Binding-site contacts:
Ligand atom C19 contacts residue THR45 of chain 1.A at 3.6 Å.
Ligand atom C20 contacts residue LEU222 of chain 1.A at 3.6 Å (hydrophobic).
Ligand atom S6 contacts residue PHE102 of chain 1.A at 3.9 Å.
Ligand atom C24 contacts residue ASP49 of chain 1.A at 4.0 Å.
Ligand atom C21 contacts residue MET82 of chain 1.A at 4.0 Å (hydrophobic).
Ligand atom C10 contacts residue ILE122 of chain 1.A at 3.4 Å (hydrophobic).
Ligand atom C13 contacts residue MET82 of chain 1.A at 3.6 Å (hydrophobic).
Ligand atom O11 contacts residue GLY218 of chain 1.A at 3.6 Å.
Ligand atom O16 contacts residue LEU44 of chain 1.A at 3.4 Å.
Ligand atom C11 contacts residue HIS221 of chain 1.A at 3.7 Å.
Ligand atom S6 contacts residue LEU89 of chain 1.A at 4.0 Å.
Ligand atom O3 contacts residue GLU51 of chain 1.A at 2.6 Å (salt-bridge).
Ligand atom C11 contacts residue GLY218 of chain 1.A at 3.9 Å.
Ligand atom C12 contacts residue LEU222 of chain 1.A at 3.6 Å (hydrophobic).
Ligand atom C14 contacts residue PHE102 of chain 1.A at 3.7 Å (hydrophobic).
Ligand atom C4 contacts residue PHE102 of chain 1.A at 3.9 Å (hydrophobic).
Ligand atom C22 contacts residue MET82 of chain 1.A at 3.8 Å (hydrophobic).
Ligand atom O11 contacts residue ILE122 of chain 1.A at 3.6 Å.
Ligand atom C4 contacts residue LEU89 of chain 1.A at 3.9 Å (hydrophobic).
Ligand atom C21 contacts residue LEU222 of chain 1.A at 3.8 Å (hydrophobic).
Ligand atom C11 contacts residue ILE122 of chain 1.A at 3.8 Å (hydrophobic).
Ligand atom C10 contacts residue ILE119 of chain 1.A at 3.8 Å (hydrophobic).
Ligand atom C31 contacts residue LEU52 of chain 1.A at 3.8 Å (hydrophobic).
Ligand atom C3 contacts residue GLU51 of chain 1.A at 3.3 Å.
Ligand atom C21 contacts residue ALA48 of chain 1.A at 3.5 Å (hydrophobic).
Ligand atom N26 contacts residue ASP49 of chain 1.A at 3.4 Å (salt-bridge).
Ligand atom O3 contacts residue LEU85 of chain 1.A at 3.7 Å.
Ligand atom C24 contacts residue THR45 of chain 1.A at 3.8 Å.
Ligand atom C2 contacts residue GLU51 of chain 1.A at 3.1 Å.
Ligand atom O3 contacts residue ARG92 of chain 1.A at 3.0 Å (salt-bridge).
Ligand atom C30 contacts residue LEU52 of chain 1.A at 3.4 Å (hydrophobic).
Ligand atom C22 contacts residue ALA48 of chain 1.A at 3.8 Å (hydrophobic).
Ligand atom O11 contacts residue ILE119 of chain 1.A at 3.7 Å.
Ligand atom C20 contacts residue ALA48 of chain 1.A at 3.9 Å (hydrophobic).
Ligand atom C3 contacts residue PHE102 of chain 1.A at 4.0 Å (hydrophobic).
Ligand atom C4 contacts residue LEU85 of chain 1.A at 3.8 Å (hydrophobic).
Ligand atom C5 contacts residue PHE102 of chain 1.A at 3.6 Å (hydrophobic).
Ligand atom C19 contacts residue LEU222 of chain 1.A at 3.8 Å (hydrophobic).
Ligand atom C12 contacts residue GLY218 of chain 1.A at 3.7 Å.
Ligand atom O11 contacts residue HIS221 of chain 1.A at 2.6 Å (h-bond).

Sequence of chain 1.A:
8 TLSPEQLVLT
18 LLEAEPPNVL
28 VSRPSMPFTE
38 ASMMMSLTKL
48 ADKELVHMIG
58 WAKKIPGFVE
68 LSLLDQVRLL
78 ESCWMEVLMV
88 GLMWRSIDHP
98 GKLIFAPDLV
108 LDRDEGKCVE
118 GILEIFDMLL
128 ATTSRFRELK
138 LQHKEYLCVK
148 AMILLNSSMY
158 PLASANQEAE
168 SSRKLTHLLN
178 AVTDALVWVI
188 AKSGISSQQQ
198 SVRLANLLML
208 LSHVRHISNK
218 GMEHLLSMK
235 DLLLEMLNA

This protein binds this small molecule.
Small molecule (SMILES): O=C(c1ccc(OCCN2CCCCC2)cc1)c1c(-c2ccc(O)cc2)sc2cc(O)ccc12